Sequence of chain 1.B:
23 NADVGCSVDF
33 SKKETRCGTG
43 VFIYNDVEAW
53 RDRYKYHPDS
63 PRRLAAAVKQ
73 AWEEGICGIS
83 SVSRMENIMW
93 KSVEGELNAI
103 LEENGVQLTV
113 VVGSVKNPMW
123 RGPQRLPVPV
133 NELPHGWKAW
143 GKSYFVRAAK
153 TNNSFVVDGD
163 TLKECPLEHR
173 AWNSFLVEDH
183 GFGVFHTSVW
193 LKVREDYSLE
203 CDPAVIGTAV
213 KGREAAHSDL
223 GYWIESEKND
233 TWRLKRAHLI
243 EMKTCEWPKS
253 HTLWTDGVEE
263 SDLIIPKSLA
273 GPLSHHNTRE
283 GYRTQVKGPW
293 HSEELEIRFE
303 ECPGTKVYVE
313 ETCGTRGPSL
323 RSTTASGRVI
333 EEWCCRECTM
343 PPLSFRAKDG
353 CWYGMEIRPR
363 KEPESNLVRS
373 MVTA

The small molecule below binds the protein below.
Small molecule (SMILES): CC(=O)N[C@@H]1[C@@H](O)[C@H](O)[C@@H](CO)O[C@H]1O

Binding-site contacts:
Ligand atom C5 contacts residue ASN231 of chain 1.B at 3.6 Å.
Ligand atom C1 contacts residue ASN231 of chain 1.B at 1.4 Å.
Ligand atom O5 contacts residue ARG235 of chain 1.B at 3.1 Å (salt-bridge).
Ligand atom C8 contacts residue ASN231 of chain 1.B at 3.4 Å.
Ligand atom C7 contacts residue ASN231 of chain 1.B at 3.4 Å.
Ligand atom C3 contacts residue ASN231 of chain 1.B at 3.8 Å.
Ligand atom O7 contacts residue ASN231 of chain 1.B at 4.3 Å.
Ligand atom N2 contacts residue ASN231 of chain 1.B at 3.0 Å (h-bond).
Ligand atom O6 contacts residue ARG281 of chain 1.B at 4.5 Å.
Ligand atom O7 contacts residue ASP232 of chain 1.B at 4.2 Å.
Ligand atom C8 contacts residue LYS230 of chain 1.B at 4.5 Å.
Ligand atom C6 contacts residue ARG235 of chain 1.B at 4.3 Å.
Ligand atom C2 contacts residue ASN231 of chain 1.B at 2.5 Å.
Ligand atom C5 contacts residue ARG235 of chain 1.B at 4.3 Å.
Ligand atom C4 contacts residue ASN231 of chain 1.B at 4.2 Å.
Ligand atom O5 contacts residue ASN231 of chain 1.B at 2.3 Å (h-bond).
Ligand atom O6 contacts residue PRO343 of chain 1.B at 4.1 Å.
Ligand atom O6 contacts residue ARG235 of chain 1.B at 3.2 Å (salt-bridge).
Ligand atom C1 contacts residue ARG235 of chain 1.B at 3.8 Å.